Binding-site contacts:
Ligand atom C27 contacts residue TYR46 of chain 1.A at 3.7 Å (hydrophobic).
Ligand atom N10 contacts residue ASP48 of chain 1.A at 2.5 Å (salt-bridge).
Ligand atom N13 contacts residue ASP48 of chain 1.A at 2.8 Å (salt-bridge).
Ligand atom O14 contacts residue PHE182 of chain 1.A at 3.6 Å.
Ligand atom C40 contacts residue ARG47 of chain 1.A at 3.0 Å.
Ligand atom C23 contacts residue PHE182 of chain 1.A at 3.5 Å (hydrophobic).
Ligand atom C6 contacts residue PHE182 of chain 1.A at 3.7 Å (hydrophobic).
Ligand atom C30 contacts residue ASP48 of chain 1.A at 3.4 Å.
Ligand atom C17 contacts residue ASP48 of chain 1.A at 3.4 Å.
Ligand atom C24 contacts residue ASP181 of chain 1.A at 3.0 Å.
Ligand atom O29 contacts residue ASP181 of chain 1.A at 3.0 Å (salt-bridge).
Ligand atom O28 contacts residue SER216 of chain 1.A at 3.3 Å.
Ligand atom C27 contacts residue ASP181 of chain 1.A at 2.9 Å.
Ligand atom O25 contacts residue GLN266 of chain 1.A at 2.8 Å (h-bond).
Ligand atom O28 contacts residue LYS120 of chain 1.A at 3.5 Å (salt-bridge).
Ligand atom C34 contacts residue ARG47 of chain 1.A at 3.5 Å.
Ligand atom C27 contacts residue LYS120 of chain 1.A at 3.7 Å.
Ligand atom C8 contacts residue ASP48 of chain 1.A at 3.5 Å.
Ligand atom O25 contacts residue PHE182 of chain 1.A at 2.6 Å (h-bond).
Ligand atom O29 contacts residue LYS120 of chain 1.A at 3.1 Å (salt-bridge).
Ligand atom O26 contacts residue ARG221 of chain 1.A at 3.0 Å (salt-bridge).
Ligand atom O28 contacts residue ASP181 of chain 1.A at 2.6 Å (salt-bridge).
Ligand atom O26 contacts residue ASP181 of chain 1.A at 3.2 Å (salt-bridge).
Ligand atom O41 contacts residue ARG47 of chain 1.A at 2.5 Å (salt-bridge).
Ligand atom O42 contacts residue ARG47 of chain 1.A at 3.0 Å (salt-bridge).
Ligand atom O43 contacts residue ARG47 of chain 1.A at 2.8 Å (salt-bridge).
Ligand atom C12 contacts residue ASP48 of chain 1.A at 3.3 Å.
Ligand atom C24 contacts residue PHE182 of chain 1.A at 3.4 Å (hydrophobic).
Ligand atom C15 contacts residue ASP48 of chain 1.A at 3.3 Å.
Ligand atom O9 contacts residue ASP181 of chain 1.A at 3.4 Å (salt-bridge).
Ligand atom O43 contacts residue TYR46 of chain 1.A at 3.4 Å.
Ligand atom C1 contacts residue PHE182 of chain 1.A at 3.5 Å (hydrophobic).
Ligand atom O29 contacts residue TYR46 of chain 1.A at 3.4 Å (h-bond).
Ligand atom C21 contacts residue ASP48 of chain 1.A at 3.4 Å.
Ligand atom C35 contacts residue ARG47 of chain 1.A at 3.5 Å.
Ligand atom C23 contacts residue ASP181 of chain 1.A at 3.1 Å.
Ligand atom C24 contacts residue ARG221 of chain 1.A at 3.7 Å.
Ligand atom O25 contacts residue ASP181 of chain 1.A at 3.6 Å.
Ligand atom C7 contacts residue VAL49 of chain 1.A at 3.6 Å (hydrophobic).
Ligand atom C7 contacts residue ASP48 of chain 1.A at 3.5 Å.

Sequence of chain 1.A:
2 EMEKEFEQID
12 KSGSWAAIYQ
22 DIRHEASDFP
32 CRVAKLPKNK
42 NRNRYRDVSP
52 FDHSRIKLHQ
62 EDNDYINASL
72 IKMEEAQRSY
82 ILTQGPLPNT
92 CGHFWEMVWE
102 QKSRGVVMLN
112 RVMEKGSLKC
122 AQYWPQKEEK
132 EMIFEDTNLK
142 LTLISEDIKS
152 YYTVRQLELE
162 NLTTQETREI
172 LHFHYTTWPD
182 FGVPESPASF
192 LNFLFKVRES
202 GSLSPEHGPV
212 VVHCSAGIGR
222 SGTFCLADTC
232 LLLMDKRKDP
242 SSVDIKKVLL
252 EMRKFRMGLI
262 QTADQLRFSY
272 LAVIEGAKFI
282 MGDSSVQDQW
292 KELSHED

This protein binds this small molecule.
Small molecule (SMILES): CCCCCNC(=O)[C@H](Cc1ccc(OCC(=O)O)c(C(=O)O)c1)NC(=O)[C@H](Cc1ccccc1)NC(=O)CCC(=O)O